Sequence of chain 1.A:
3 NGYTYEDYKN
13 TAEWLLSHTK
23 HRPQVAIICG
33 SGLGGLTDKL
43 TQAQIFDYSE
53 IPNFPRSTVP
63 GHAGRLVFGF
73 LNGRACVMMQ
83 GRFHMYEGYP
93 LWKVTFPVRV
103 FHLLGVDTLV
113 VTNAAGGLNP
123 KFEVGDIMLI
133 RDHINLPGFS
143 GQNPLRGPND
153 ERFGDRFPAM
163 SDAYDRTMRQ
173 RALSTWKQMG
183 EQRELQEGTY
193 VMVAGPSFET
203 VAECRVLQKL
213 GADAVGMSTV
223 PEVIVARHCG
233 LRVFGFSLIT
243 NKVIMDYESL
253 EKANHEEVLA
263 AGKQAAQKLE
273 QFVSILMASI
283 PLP

The protein below binds the small molecule below.
Small molecule (SMILES): O=c1[nH]cnc2c(CN[C@H](CO)[C@H](O)CO)c[nH]c12

Sequence of chain 1.F:
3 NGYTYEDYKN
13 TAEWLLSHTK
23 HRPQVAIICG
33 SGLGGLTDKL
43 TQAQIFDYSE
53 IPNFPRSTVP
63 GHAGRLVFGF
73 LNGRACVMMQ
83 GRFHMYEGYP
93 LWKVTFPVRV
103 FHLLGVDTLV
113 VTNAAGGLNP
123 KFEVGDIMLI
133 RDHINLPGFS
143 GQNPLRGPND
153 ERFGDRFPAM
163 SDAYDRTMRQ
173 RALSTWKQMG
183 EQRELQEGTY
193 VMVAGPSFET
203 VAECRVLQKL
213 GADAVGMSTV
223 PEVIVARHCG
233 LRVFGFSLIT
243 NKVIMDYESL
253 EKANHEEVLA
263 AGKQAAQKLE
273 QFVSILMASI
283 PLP

Binding-site contacts:
Ligand atom O4 contacts residue VAL260 of chain 1.A at 3.5 Å.
Ligand atom O3 contacts residue HIS257 of chain 1.A at 3.2 Å.
Ligand atom C11 contacts residue PHE159 of chain 1.F at 3.7 Å (hydrophobic).
Ligand atom C4 contacts residue ALA116 of chain 1.A at 3.7 Å (hydrophobic).
Ligand atom O2 contacts residue SO41 of chain 1.H at 2.9 Å (h-bond).
Ligand atom O2 contacts residue GLY218 of chain 1.A at 3.7 Å.
Ligand atom N1 contacts residue ASN243 of chain 1.A at 2.8 Å (h-bond).
Ligand atom C11 contacts residue PHE200 of chain 1.A at 3.6 Å (hydrophobic).
Ligand atom N1 contacts residue GLY118 of chain 1.A at 3.3 Å (h-bond).
Ligand atom O1 contacts residue GLY118 of chain 1.A at 3.6 Å.
Ligand atom O1 contacts residue ASN243 of chain 1.A at 3.0 Å (h-bond).
Ligand atom C2 contacts residue GLY118 of chain 1.A at 3.4 Å.
Ligand atom C11 contacts residue HIS257 of chain 1.A at 3.4 Å.
Ligand atom N3 contacts residue PHE200 of chain 1.A at 3.6 Å.
Ligand atom C10 contacts residue ALA116 of chain 1.A at 3.1 Å (hydrophobic).
Ligand atom N2 contacts residue SO41 of chain 1.H at 3.0 Å (h-bond).
Ligand atom O4 contacts residue HIS257 of chain 1.A at 2.8 Å (h-bond).
Ligand atom C9 contacts residue THR242 of chain 1.A at 3.5 Å.
Ligand atom C3 contacts residue SO41 of chain 1.H at 2.9 Å.
Ligand atom C6 contacts residue PHE159 of chain 1.F at 3.5 Å (hydrophobic).
Ligand atom C8 contacts residue MET219 of chain 1.A at 3.8 Å (hydrophobic).
Ligand atom C1 contacts residue VAL217 of chain 1.A at 3.6 Å (hydrophobic).
Ligand atom N4 contacts residue VAL217 of chain 1.A at 3.6 Å (h-bond).
Ligand atom C5 contacts residue GLU201 of chain 1.A at 3.7 Å.
Ligand atom N1 contacts residue THR242 of chain 1.A at 3.7 Å.
Ligand atom O3 contacts residue SO41 of chain 1.H at 3.6 Å (h-bond).
Ligand atom O3 contacts residue PHE159 of chain 1.F at 3.3 Å.
Ligand atom O3 contacts residue SER33 of chain 1.A at 3.7 Å.
Ligand atom C7 contacts residue GLU201 of chain 1.A at 3.4 Å.
Ligand atom C5 contacts residue PHE200 of chain 1.A at 3.7 Å (hydrophobic).
Ligand atom C2 contacts residue ASN243 of chain 1.A at 3.7 Å.
Ligand atom O1 contacts residue VAL245 of chain 1.A at 3.4 Å.
Ligand atom O2 contacts residue MET219 of chain 1.A at 2.6 Å (h-bond).
Ligand atom C9 contacts residue GLY118 of chain 1.A at 3.8 Å.
Ligand atom N3 contacts residue GLU201 of chain 1.A at 2.7 Å (salt-bridge).
Ligand atom O3 contacts residue TYR88 of chain 1.A at 3.5 Å (h-bond).
Ligand atom C8 contacts residue SO41 of chain 1.H at 3.5 Å.
Ligand atom N1 contacts residue ALA117 of chain 1.A at 3.7 Å.
Ligand atom N4 contacts residue GLY218 of chain 1.A at 3.5 Å.
Ligand atom C10 contacts residue SO41 of chain 1.H at 3.4 Å.